Binding-site contacts:
Ligand atom C8 contacts residue ASN377 of chain 1.E at 4.2 Å.
Ligand atom O5 contacts residue ASN377 of chain 1.E at 2.4 Å (h-bond).
Ligand atom O6 contacts residue THR373 of chain 1.E at 3.0 Å (h-bond).
Ligand atom C5 contacts residue ASN377 of chain 1.E at 3.8 Å.
Ligand atom N2 contacts residue ASP413 of chain 1.E at 3.9 Å.
Ligand atom O5 contacts residue GLU412 of chain 1.E at 3.7 Å.
Ligand atom C3 contacts residue ASP374 of chain 1.E at 4.3 Å.
Ligand atom O6 contacts residue ASP374 of chain 1.E at 4.1 Å.
Ligand atom C2 contacts residue ASP413 of chain 1.E at 4.2 Å.
Ligand atom C1 contacts residue ASP374 of chain 1.E at 4.0 Å.
Ligand atom O7 contacts residue ASN377 of chain 1.E at 3.9 Å.
Ligand atom C5 contacts residue ASP374 of chain 1.E at 4.0 Å.
Ligand atom C6 contacts residue THR373 of chain 1.E at 4.1 Å.
Ligand atom N2 contacts residue GLU412 of chain 1.E at 3.8 Å.
Ligand atom C6 contacts residue LYS358 of chain 1.E at 4.0 Å.
Ligand atom C3 contacts residue ASN377 of chain 1.E at 3.9 Å.
Ligand atom C1 contacts residue ASN377 of chain 1.E at 1.5 Å.
Ligand atom C4 contacts residue GLU412 of chain 1.E at 4.2 Å.
Ligand atom C7 contacts residue ASP413 of chain 1.E at 4.4 Å.
Ligand atom O5 contacts residue ILE376 of chain 1.E at 3.8 Å.
Ligand atom O5 contacts residue LYS358 of chain 1.E at 3.7 Å.
Ligand atom C1 contacts residue GLU412 of chain 1.E at 4.4 Å.
Ligand atom O7 contacts residue ARG414 of chain 1.E at 3.7 Å.
Ligand atom C3 contacts residue ASP413 of chain 1.E at 3.9 Å.
Ligand atom C5 contacts residue THR373 of chain 1.E at 4.4 Å.
Ligand atom O3 contacts residue ASP413 of chain 1.E at 3.8 Å.
Ligand atom O5 contacts residue ASP374 of chain 1.E at 4.3 Å.
Ligand atom C7 contacts residue GLU412 of chain 1.E at 4.3 Å.
Ligand atom C8 contacts residue GLU412 of chain 1.E at 3.8 Å.
Ligand atom C7 contacts residue ASN377 of chain 1.E at 3.6 Å.
Ligand atom C8 contacts residue ASP413 of chain 1.E at 4.0 Å.
Ligand atom C6 contacts residue ASP374 of chain 1.E at 4.3 Å.
Ligand atom N2 contacts residue ASN377 of chain 1.E at 3.0 Å (h-bond).
Ligand atom C6 contacts residue GLU412 of chain 1.E at 4.3 Å.
Ligand atom C2 contacts residue ASN377 of chain 1.E at 2.6 Å.
Ligand atom C1 contacts residue ILE376 of chain 1.E at 3.9 Å (hydrophobic).
Ligand atom C4 contacts residue ASN377 of chain 1.E at 4.3 Å.
Ligand atom O6 contacts residue LYS358 of chain 1.E at 3.0 Å (salt-bridge).
Ligand atom O6 contacts residue ILE376 of chain 1.E at 4.2 Å.
Ligand atom C1 contacts residue ASP413 of chain 1.E at 4.2 Å.

Sequence of chain 1.E:
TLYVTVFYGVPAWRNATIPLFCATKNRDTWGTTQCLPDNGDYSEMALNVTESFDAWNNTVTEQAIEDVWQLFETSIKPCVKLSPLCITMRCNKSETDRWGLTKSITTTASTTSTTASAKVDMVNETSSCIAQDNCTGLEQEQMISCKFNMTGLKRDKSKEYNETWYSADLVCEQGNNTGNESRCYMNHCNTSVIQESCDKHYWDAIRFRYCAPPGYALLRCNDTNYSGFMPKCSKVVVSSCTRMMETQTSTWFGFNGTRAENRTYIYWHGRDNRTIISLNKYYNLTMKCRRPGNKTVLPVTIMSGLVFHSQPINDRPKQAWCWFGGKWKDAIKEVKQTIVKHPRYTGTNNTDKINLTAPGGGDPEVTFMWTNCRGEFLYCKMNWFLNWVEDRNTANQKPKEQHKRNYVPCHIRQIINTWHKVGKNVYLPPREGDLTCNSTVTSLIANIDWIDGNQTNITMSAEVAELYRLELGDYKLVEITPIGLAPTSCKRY

The protein below binds the small molecule below.
Small molecule (SMILES): CC(=O)N[C@H]1[C@H](O[C@H]2[C@H](O)[C@@H](NC(C)=O)CO[C@@H]2CO)O[C@H](CO)[C@@H](O[C@@H]2O[C@H](CO)[C@@H](O)[C@H](O)[C@@H]2O)[C@@H]1O